Binding-site contacts:
Ligand atom O7 contacts residue ASN93 of chain 1.E at 3.9 Å.
Ligand atom O4 contacts residue TRP111 of chain 1.E at 3.4 Å.
Ligand atom N2 contacts residue ASN93 of chain 1.E at 2.5 Å (h-bond).
Ligand atom C6 contacts residue HIS42 of chain 1.E at 4.3 Å.
Ligand atom C8 contacts residue TRP111 of chain 1.E at 3.3 Å (hydrophobic).
Ligand atom C2 contacts residue ASN93 of chain 1.E at 1.8 Å.
Ligand atom O5 contacts residue TRP111 of chain 1.E at 4.3 Å.
Ligand atom C3 contacts residue TRP111 of chain 1.E at 3.7 Å (hydrophobic).
Ligand atom C1 contacts residue TRP111 of chain 1.E at 3.9 Å (hydrophobic).
Ligand atom O5 contacts residue ASN93 of chain 1.E at 4.1 Å.
Ligand atom C8 contacts residue GLY92 of chain 1.E at 3.6 Å.
Ligand atom N2 contacts residue GLY92 of chain 1.E at 4.2 Å.
Ligand atom C6 contacts residue ASN93 of chain 1.E at 3.1 Å.
Ligand atom O5 contacts residue ASN93 of chain 1.E at 2.3 Å (h-bond).
Ligand atom C7 contacts residue ASN93 of chain 1.E at 3.5 Å.
Ligand atom C3 contacts residue ASN93 of chain 1.E at 3.1 Å.
Ligand atom C5 contacts residue ASN93 of chain 1.E at 4.0 Å.
Ligand atom N2 contacts residue TRP111 of chain 1.E at 3.5 Å.
Ligand atom C4 contacts residue ASN93 of chain 1.E at 3.6 Å.
Ligand atom O3 contacts residue ASN93 of chain 1.E at 4.0 Å.
Ligand atom C4 contacts residue TRP111 of chain 1.E at 4.0 Å (hydrophobic).
Ligand atom O3 contacts residue TRP111 of chain 1.E at 4.3 Å.
Ligand atom C2 contacts residue TRP111 of chain 1.E at 4.1 Å (hydrophobic).
Ligand atom C8 contacts residue GLU91 of chain 1.E at 3.8 Å.
Ligand atom C5 contacts residue ASN93 of chain 1.E at 3.5 Å.
Ligand atom C7 contacts residue TRP111 of chain 1.E at 3.8 Å (hydrophobic).
Ligand atom C7 contacts residue GLY92 of chain 1.E at 4.2 Å.
Ligand atom C1 contacts residue ASN93 of chain 1.E at 1.4 Å.
Ligand atom C5 contacts residue TRP111 of chain 1.E at 3.7 Å (hydrophobic).
Ligand atom O7 contacts residue TRP111 of chain 1.E at 3.6 Å.

Sequence of chain 1.E:
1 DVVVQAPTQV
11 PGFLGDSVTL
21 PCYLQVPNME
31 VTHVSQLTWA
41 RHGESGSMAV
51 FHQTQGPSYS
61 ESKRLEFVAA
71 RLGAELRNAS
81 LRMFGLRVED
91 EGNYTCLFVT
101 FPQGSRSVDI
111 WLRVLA

This small molecule binds to this protein.
Small molecule (SMILES): CC(=O)N[C@H]1[C@H](O[C@H]2[C@H](O)[C@@H](NC(C)=O)CO[C@@H]2CO[C@@H]2O[C@@H](C)[C@@H](O)[C@@H](O)[C@@H]2O)O[C@H](CO)[C@@H](O[C@@H]2O[C@H](CO)[C@@H](O)[C@H](O[C@H]3O[C@H](CO)[C@@H](O)[C@H](O)[C@@H]3O)[C@@H]2O)[C@@H]1O